A protein and the small-molecule ligand that binds it are described below.
Small molecule (SMILES): CC(=O)N[C@H]1[C@H](O[C@H]2[C@H](O)[C@@H](NC(C)=O)CO[C@@H]2CO)O[C@H](CO)[C@@H](O[C@@H]2O[C@H](CO)[C@@H](O)[C@H](O)[C@@H]2O)[C@@H]1O

Sequence of chain 1.C:
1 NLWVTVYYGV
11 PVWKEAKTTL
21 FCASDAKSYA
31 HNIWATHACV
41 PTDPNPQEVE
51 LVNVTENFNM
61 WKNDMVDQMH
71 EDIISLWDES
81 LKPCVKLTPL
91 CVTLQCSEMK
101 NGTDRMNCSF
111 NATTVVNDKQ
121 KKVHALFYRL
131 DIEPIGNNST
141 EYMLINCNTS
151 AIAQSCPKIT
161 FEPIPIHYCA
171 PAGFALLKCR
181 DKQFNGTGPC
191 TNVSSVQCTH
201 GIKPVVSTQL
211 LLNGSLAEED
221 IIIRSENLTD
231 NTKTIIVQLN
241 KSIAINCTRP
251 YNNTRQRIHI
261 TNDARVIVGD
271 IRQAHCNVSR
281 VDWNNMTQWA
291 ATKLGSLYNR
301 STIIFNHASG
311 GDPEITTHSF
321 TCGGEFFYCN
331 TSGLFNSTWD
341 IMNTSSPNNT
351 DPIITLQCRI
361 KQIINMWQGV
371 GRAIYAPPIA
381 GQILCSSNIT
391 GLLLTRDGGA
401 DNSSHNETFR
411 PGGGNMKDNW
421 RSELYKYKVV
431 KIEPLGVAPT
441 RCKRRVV

Binding-site contacts:
Ligand atom C4 contacts residue ASN107 of chain 1.C at 4.2 Å.
Ligand atom N2 contacts residue HIS124 of chain 1.C at 4.3 Å.
Ligand atom C3 contacts residue VAL266 of chain 1.C at 3.9 Å (hydrophobic).
Ligand atom O6 contacts residue LYS100 of chain 1.C at 4.5 Å.
Ligand atom C6 contacts residue SER109 of chain 1.C at 4.5 Å.
Ligand atom C3 contacts residue ASN107 of chain 1.C at 3.8 Å.
Ligand atom C2 contacts residue VAL266 of chain 1.C at 4.2 Å (hydrophobic).
Ligand atom C7 contacts residue HIS124 of chain 1.C at 3.8 Å.
Ligand atom N2 contacts residue ASN107 of chain 1.C at 3.0 Å (h-bond).
Ligand atom C2 contacts residue LYS100 of chain 1.C at 4.3 Å.
Ligand atom N2 contacts residue VAL266 of chain 1.C at 3.4 Å.
Ligand atom O3 contacts residue VAL266 of chain 1.C at 4.2 Å.
Ligand atom O7 contacts residue LYS100 of chain 1.C at 3.3 Å.
Ligand atom C7 contacts residue ASN107 of chain 1.C at 4.0 Å.
Ligand atom O7 contacts residue HIS124 of chain 1.C at 3.2 Å.
Ligand atom O5 contacts residue ASN107 of chain 1.C at 2.4 Å (h-bond).
Ligand atom C5 contacts residue ASN107 of chain 1.C at 3.7 Å.
Ligand atom O5 contacts residue LYS100 of chain 1.C at 4.3 Å.
Ligand atom C8 contacts residue MET99 of chain 1.C at 4.2 Å (hydrophobic).
Ligand atom C7 contacts residue LYS100 of chain 1.C at 4.2 Å.
Ligand atom C1 contacts residue ASN107 of chain 1.C at 1.4 Å.
Ligand atom C8 contacts residue VAL266 of chain 1.C at 4.2 Å (hydrophobic).
Ligand atom C8 contacts residue LEU126 of chain 1.C at 4.4 Å (hydrophobic).
Ligand atom C1 contacts residue VAL266 of chain 1.C at 4.2 Å (hydrophobic).
Ligand atom C8 contacts residue ILE267 of chain 1.C at 3.5 Å (hydrophobic).
Ligand atom C2 contacts residue ASN107 of chain 1.C at 2.5 Å.
Ligand atom C7 contacts residue VAL266 of chain 1.C at 4.2 Å (hydrophobic).